Sequence of chain 1.A:
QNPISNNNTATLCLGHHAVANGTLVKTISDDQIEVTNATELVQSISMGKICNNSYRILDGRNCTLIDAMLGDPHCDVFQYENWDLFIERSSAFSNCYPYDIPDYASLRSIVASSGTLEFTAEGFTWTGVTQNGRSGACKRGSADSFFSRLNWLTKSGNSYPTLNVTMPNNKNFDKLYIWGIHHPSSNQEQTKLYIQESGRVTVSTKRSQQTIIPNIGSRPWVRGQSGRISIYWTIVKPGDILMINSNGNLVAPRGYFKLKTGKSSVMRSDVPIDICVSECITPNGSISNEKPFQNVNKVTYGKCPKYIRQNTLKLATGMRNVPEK

Binding-site contacts:
Ligand atom N2 contacts residue ASN22 of chain 1.A at 3.2 Å (h-bond).
Ligand atom C5 contacts residue ASN22 of chain 1.A at 3.3 Å.
Ligand atom C2 contacts residue ASN22 of chain 1.A at 2.8 Å.
Ligand atom O5 contacts residue ASN22 of chain 1.A at 2.3 Å (h-bond).
Ligand atom C3 contacts residue ASN22 of chain 1.A at 3.9 Å.
Ligand atom O6 contacts residue ASN22 of chain 1.A at 4.2 Å.
Ligand atom C1 contacts residue ASN22 of chain 1.A at 1.4 Å.
Ligand atom C4 contacts residue ASN22 of chain 1.A at 4.2 Å.
Ligand atom C6 contacts residue ASN22 of chain 1.A at 4.4 Å.
Ligand atom C7 contacts residue ASN22 of chain 1.A at 4.5 Å.

This protein binds this small molecule.
Small molecule (SMILES): CC(=O)N[C@H]1[C@H](O[C@H]2[C@H](O)[C@@H](NC(C)=O)CO[C@@H]2CO)O[C@H](CO)[C@@H](O)[C@@H]1O